Binding-site contacts:
Ligand atom C16 contacts residue HIS153 of chain 1.C at 3.6 Å.
Ligand atom C18 contacts residue PHE140 of chain 1.C at 3.8 Å (hydrophobic).
Ligand atom BR2 contacts residue PRO141 of chain 1.C at 4.0 Å.
Ligand atom C10 contacts residue LEU150 of chain 1.C at 3.5 Å (hydrophobic).
Ligand atom C14 contacts residue ACT1 of chain 1.J at 3.8 Å.
Ligand atom BR2 contacts residue SER149 of chain 1.C at 3.9 Å.
Ligand atom BR1 contacts residue PHE251 of chain 1.C at 3.5 Å.
Ligand atom BR1 contacts residue MET248 of chain 1.C at 3.6 Å.
Ligand atom O5 contacts residue HIS273 of chain 1.C at 3.5 Å (h-bond).
Ligand atom C17 contacts residue PHE140 of chain 1.C at 3.8 Å (hydrophobic).
Ligand atom C11 contacts residue GLY246 of chain 1.C at 3.3 Å.
Ligand atom C16 contacts residue HIS183 of chain 1.C at 4.0 Å.
Ligand atom C8 contacts residue MET248 of chain 1.C at 4.0 Å (hydrophobic).
Ligand atom BR2 contacts residue LEU150 of chain 1.C at 4.0 Å.
Ligand atom C16 contacts residue ACT1 of chain 1.J at 3.2 Å.
Ligand atom C15 contacts residue PRO131 of chain 1.C at 3.8 Å (hydrophobic).
Ligand atom C6 contacts residue PHE140 of chain 1.C at 3.4 Å (hydrophobic).
Ligand atom C10 contacts residue GLY247 of chain 1.C at 3.3 Å.
Ligand atom C11 contacts residue MET248 of chain 1.C at 3.6 Å (hydrophobic).
Ligand atom C9 contacts residue MET248 of chain 1.C at 3.8 Å (hydrophobic).
Ligand atom C15 contacts residue ACT1 of chain 1.J at 3.6 Å.
Ligand atom C9 contacts residue LEU150 of chain 1.C at 3.8 Å (hydrophobic).
Ligand atom C9 contacts residue GLY247 of chain 1.C at 3.8 Å.
Ligand atom C18 contacts residue PRO141 of chain 1.C at 3.6 Å (hydrophobic).
Ligand atom C10 contacts residue MET248 of chain 1.C at 3.5 Å (hydrophobic).
Ligand atom C16 contacts residue VAL151 of chain 1.C at 4.0 Å (hydrophobic).
Ligand atom BR2 contacts residue VAL151 of chain 1.C at 3.5 Å.
Ligand atom O5 contacts residue HIS183 of chain 1.C at 3.9 Å.
Ligand atom C13 contacts residue MET248 of chain 1.C at 4.0 Å (hydrophobic).
Ligand atom O4 contacts residue VAL151 of chain 1.C at 3.9 Å.
Ligand atom C13 contacts residue VAL151 of chain 1.C at 3.5 Å (hydrophobic).
Ligand atom C12 contacts residue MET248 of chain 1.C at 3.8 Å (hydrophobic).
Ligand atom C5 contacts residue PHE140 of chain 1.C at 3.6 Å (hydrophobic).
Ligand atom BR1 contacts residue PHE140 of chain 1.C at 3.8 Å.
Ligand atom C4 contacts residue PHE140 of chain 1.C at 3.8 Å (hydrophobic).
Ligand atom O5 contacts residue GLU129 of chain 1.C at 3.4 Å (salt-bridge).
Ligand atom C10 contacts residue GLY246 of chain 1.C at 3.3 Å.
Ligand atom O5 contacts residue GLY246 of chain 1.C at 2.4 Å (h-bond).
Ligand atom C7 contacts residue PHE140 of chain 1.C at 3.7 Å (hydrophobic).
Ligand atom C16 contacts residue LEU150 of chain 1.C at 3.5 Å (hydrophobic).

Sequence of chain 1.C:
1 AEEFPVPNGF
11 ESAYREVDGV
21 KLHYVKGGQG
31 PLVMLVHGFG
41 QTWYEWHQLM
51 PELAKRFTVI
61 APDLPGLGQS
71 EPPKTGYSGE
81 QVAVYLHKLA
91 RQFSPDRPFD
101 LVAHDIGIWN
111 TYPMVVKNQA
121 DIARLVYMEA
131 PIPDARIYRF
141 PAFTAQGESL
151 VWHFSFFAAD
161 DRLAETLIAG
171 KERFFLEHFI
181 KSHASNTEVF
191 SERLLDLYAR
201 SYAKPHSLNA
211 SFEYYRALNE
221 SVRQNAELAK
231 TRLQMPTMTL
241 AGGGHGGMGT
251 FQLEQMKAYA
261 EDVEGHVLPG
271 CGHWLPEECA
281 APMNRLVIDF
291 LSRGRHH

The small molecule below binds the protein below.
Small molecule (SMILES): CC(C)c1cc(Oc2c(Br)cc(NC(=O)CC(=O)O)cc2Br)ccc1O